This small molecule binds to this protein.
Small molecule (SMILES): Cc1ncc(COP(=O)(O)O)c(/C=N/OCCC(=O)O)c1O

Sequence of chain 1.B:
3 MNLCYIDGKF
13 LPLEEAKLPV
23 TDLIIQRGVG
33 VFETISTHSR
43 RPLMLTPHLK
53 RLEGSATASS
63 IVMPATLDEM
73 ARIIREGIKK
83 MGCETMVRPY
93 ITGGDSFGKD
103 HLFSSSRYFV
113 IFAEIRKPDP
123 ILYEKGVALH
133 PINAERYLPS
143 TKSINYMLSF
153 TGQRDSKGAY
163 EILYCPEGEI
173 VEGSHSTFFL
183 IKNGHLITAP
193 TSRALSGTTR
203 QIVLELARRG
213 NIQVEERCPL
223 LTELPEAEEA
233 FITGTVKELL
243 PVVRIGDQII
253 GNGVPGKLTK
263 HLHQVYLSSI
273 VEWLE

Binding-site contacts:
Ligand atom C3 contacts residue HIS177 of chain 1.B at 3.6 Å.
Ligand atom C contacts residue LYS239 of chain 1.B at 3.3 Å.
Ligand atom C6 contacts residue GLU174 of chain 1.B at 3.8 Å.
Ligand atom CA contacts residue VAL238 of chain 1.B at 3.7 Å (hydrophobic).
Ligand atom O3P contacts residue GLY236 of chain 1.B at 3.5 Å.
Ligand atom O3 contacts residue LYS144 of chain 1.B at 3.4 Å.
Ligand atom O contacts residue THR237 of chain 1.B at 3.6 Å (h-bond).
Ligand atom C4 contacts residue HIS177 of chain 1.B at 3.7 Å.
Ligand atom O2P contacts residue THR200 of chain 1.B at 3.4 Å (h-bond).
Ligand atom C3 contacts residue SER178 of chain 1.B at 3.8 Å.
Ligand atom O3 contacts residue TYR148 of chain 1.B at 2.6 Å (h-bond).
Ligand atom C2 contacts residue HIS177 of chain 1.B at 3.8 Å.
Ligand atom OXT contacts residue LYS239 of chain 1.B at 3.0 Å (salt-bridge).
Ligand atom O3 contacts residue HIS177 of chain 1.B at 3.7 Å.
Ligand atom N1 contacts residue GLU174 of chain 1.B at 3.2 Å (salt-bridge).
Ligand atom O2P contacts residue THR201 of chain 1.B at 2.6 Å (h-bond).
Ligand atom O4P contacts residue GLY199 of chain 1.B at 3.5 Å.
Ligand atom O contacts residue LYS239 of chain 1.B at 3.0 Å (salt-bridge).
Ligand atom C6 contacts residue THR179 of chain 1.B at 3.6 Å.
Ligand atom C contacts residue VAL238 of chain 1.B at 3.7 Å (hydrophobic).
Ligand atom C2 contacts residue SER178 of chain 1.B at 3.5 Å.
Ligand atom O contacts residue GLY236 of chain 1.B at 3.1 Å.
Ligand atom O1P contacts residue HIS50 of chain 1.B at 3.8 Å.
Ligand atom O2P contacts residue GLY236 of chain 1.B at 3.6 Å.
Ligand atom P contacts residue THR200 of chain 1.B at 3.7 Å.
Ligand atom C2A contacts residue ARG138 of chain 1.B at 3.7 Å.
Ligand atom C2A contacts residue GLY175 of chain 1.B at 3.8 Å.
Ligand atom O1P contacts residue THR200 of chain 1.B at 2.8 Å (h-bond).
Ligand atom O contacts residue VAL238 of chain 1.B at 3.5 Å (h-bond).
Ligand atom C2A contacts residue TYR148 of chain 1.B at 3.6 Å (hydrophobic).
Ligand atom C3 contacts residue TYR148 of chain 1.B at 3.7 Å (hydrophobic).
Ligand atom N1 contacts residue SER178 of chain 1.B at 3.4 Å (h-bond).
Ligand atom C5A contacts residue THR179 of chain 1.B at 3.8 Å.
Ligand atom O3P contacts residue THR237 of chain 1.B at 3.1 Å (h-bond).
Ligand atom C2A contacts residue SER176 of chain 1.B at 3.0 Å.
Ligand atom C4A contacts residue LYS144 of chain 1.B at 3.8 Å.
Ligand atom O2P contacts residue GLY199 of chain 1.B at 3.8 Å.
Ligand atom N contacts residue HIS177 of chain 1.B at 3.8 Å.
Ligand atom O1P contacts residue GLY199 of chain 1.B at 3.7 Å.
Ligand atom C6 contacts residue SER178 of chain 1.B at 3.3 Å.